The protein below binds the small molecule below.
Small molecule (SMILES): CC(=O)N[C@H]1[C@H](O[C@H]2[C@H](O)[C@@H](NC(C)=O)CO[C@@H]2CO)O[C@H](CO)[C@@H](O)[C@@H]1O

Binding-site contacts:
Ligand atom O5 contacts residue ASN12 of chain 40.E at 2.7 Å (h-bond).
Ligand atom C1 contacts residue ASN12 of chain 40.E at 2.2 Å.
Ligand atom C7 contacts residue ASN12 of chain 40.E at 3.9 Å.
Ligand atom N2 contacts residue ASN12 of chain 40.E at 3.8 Å.
Ligand atom C5 contacts residue ASN12 of chain 40.E at 4.1 Å.
Ligand atom O7 contacts residue ASN12 of chain 40.E at 3.6 Å.
Ligand atom C2 contacts residue ASN12 of chain 40.E at 3.3 Å.

Sequence of chain 40.E:
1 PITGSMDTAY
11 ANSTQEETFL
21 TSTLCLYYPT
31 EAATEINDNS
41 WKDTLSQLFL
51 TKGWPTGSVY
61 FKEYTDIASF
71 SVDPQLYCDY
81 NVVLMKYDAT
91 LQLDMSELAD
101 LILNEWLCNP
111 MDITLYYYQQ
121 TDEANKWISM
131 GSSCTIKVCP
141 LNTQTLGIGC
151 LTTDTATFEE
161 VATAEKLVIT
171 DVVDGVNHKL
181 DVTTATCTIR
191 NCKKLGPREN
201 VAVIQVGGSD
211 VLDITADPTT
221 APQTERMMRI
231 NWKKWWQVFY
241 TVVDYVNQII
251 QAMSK